Sequence of chain 1.A:
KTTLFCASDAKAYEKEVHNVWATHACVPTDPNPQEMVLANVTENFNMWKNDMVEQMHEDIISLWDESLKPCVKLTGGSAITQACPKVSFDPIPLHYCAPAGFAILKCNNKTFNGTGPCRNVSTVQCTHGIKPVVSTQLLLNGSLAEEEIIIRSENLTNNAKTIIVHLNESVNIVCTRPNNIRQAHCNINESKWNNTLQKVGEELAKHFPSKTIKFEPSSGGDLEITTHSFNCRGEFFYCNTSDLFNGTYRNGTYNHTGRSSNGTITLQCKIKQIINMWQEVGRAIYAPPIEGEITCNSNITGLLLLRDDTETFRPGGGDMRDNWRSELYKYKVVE

Binding-site contacts:
Ligand atom O7 contacts residue ASN146 of chain 1.A at 3.8 Å.
Ligand atom O7 contacts residue PRO96 of chain 1.A at 3.8 Å.
Ligand atom O4 contacts residue ASN310 of chain 1.A at 4.0 Å.
Ligand atom C3 contacts residue ASN310 of chain 1.A at 3.6 Å.
Ligand atom O4 contacts residue ARG246 of chain 1.A at 3.2 Å (salt-bridge).
Ligand atom C8 contacts residue SER311 of chain 1.A at 3.7 Å.
Ligand atom C5 contacts residue ASN310 of chain 1.A at 3.5 Å.
Ligand atom O6 contacts residue ASP95 of chain 1.A at 4.4 Å.
Ligand atom N2 contacts residue SER311 of chain 1.A at 2.8 Å (h-bond).
Ligand atom O3 contacts residue ASP95 of chain 1.A at 4.2 Å.
Ligand atom O3 contacts residue CYS309 of chain 1.A at 3.2 Å (h-bond).
Ligand atom O5 contacts residue ASN310 of chain 1.A at 4.1 Å.
Ligand atom O3 contacts residue ASN310 of chain 1.A at 4.3 Å.
Ligand atom C2 contacts residue ASN146 of chain 1.A at 2.5 Å.
Ligand atom C1 contacts residue ASN310 of chain 1.A at 4.0 Å.
Ligand atom O5 contacts residue LYS136 of chain 1.A at 3.5 Å (salt-bridge).
Ligand atom C4 contacts residue ARG246 of chain 1.A at 4.1 Å.
Ligand atom C8 contacts residue VAL138 of chain 1.A at 4.3 Å (hydrophobic).
Ligand atom C4 contacts residue ASN146 of chain 1.A at 4.2 Å.
Ligand atom C2 contacts residue ASN310 of chain 1.A at 4.3 Å.
Ligand atom C3 contacts residue ASN146 of chain 1.A at 3.8 Å.
Ligand atom C4 contacts residue ASP95 of chain 1.A at 4.0 Å.
Ligand atom C8 contacts residue ASN244 of chain 1.A at 3.9 Å.
Ligand atom C1 contacts residue ASN146 of chain 1.A at 1.4 Å.
Ligand atom C4 contacts residue ASN310 of chain 1.A at 3.9 Å.
Ligand atom O7 contacts residue VAL138 of chain 1.A at 4.3 Å.
Ligand atom C3 contacts residue CYS309 of chain 1.A at 4.3 Å (hydrophobic).
Ligand atom N2 contacts residue ASN146 of chain 1.A at 3.1 Å (h-bond).
Ligand atom C6 contacts residue LYS136 of chain 1.A at 4.2 Å.
Ligand atom C1 contacts residue SER311 of chain 1.A at 3.9 Å.
Ligand atom O3 contacts residue ARG246 of chain 1.A at 3.8 Å.
Ligand atom C2 contacts residue SER311 of chain 1.A at 3.7 Å.
Ligand atom C8 contacts residue LEU145 of chain 1.A at 3.7 Å (hydrophobic).
Ligand atom O6 contacts residue LYS136 of chain 1.A at 3.4 Å (salt-bridge).
Ligand atom C8 contacts residue PHE243 of chain 1.A at 4.2 Å (hydrophobic).
Ligand atom C5 contacts residue ASN146 of chain 1.A at 3.6 Å.
Ligand atom C7 contacts residue ASN146 of chain 1.A at 3.7 Å.
Ligand atom O5 contacts residue ASN146 of chain 1.A at 2.3 Å (h-bond).
Ligand atom C7 contacts residue SER311 of chain 1.A at 3.7 Å.
Ligand atom C3 contacts residue SER311 of chain 1.A at 3.9 Å.

The small molecule below binds the protein below.
Small molecule (SMILES): CC(=O)N[C@@H]1[C@@H](O)[C@H](O)[C@@H](CO)O[C@H]1O